Sequence of chain 1.A:
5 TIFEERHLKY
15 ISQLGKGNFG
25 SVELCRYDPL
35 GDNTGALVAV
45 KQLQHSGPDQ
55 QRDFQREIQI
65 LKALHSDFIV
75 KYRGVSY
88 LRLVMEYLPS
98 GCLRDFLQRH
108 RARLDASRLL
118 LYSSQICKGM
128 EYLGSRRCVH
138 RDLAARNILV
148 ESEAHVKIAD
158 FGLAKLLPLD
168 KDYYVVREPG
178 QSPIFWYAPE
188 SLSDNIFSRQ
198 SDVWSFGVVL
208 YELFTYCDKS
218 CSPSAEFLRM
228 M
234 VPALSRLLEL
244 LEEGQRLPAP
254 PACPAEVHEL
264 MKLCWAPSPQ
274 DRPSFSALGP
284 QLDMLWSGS

The protein below binds the small molecule below.
Small molecule (SMILES): NC(=O)Nc1ccccc1

Binding-site contacts:
Ligand atom O1 contacts residue LEU244 of chain 1.A at 4.3 Å.
Ligand atom N2 contacts residue LEU250 of chain 1.A at 4.5 Å.
Ligand atom C6 contacts residue LEU240 of chain 1.A at 4.0 Å (hydrophobic).
Ligand atom C4 contacts residue LEU240 of chain 1.A at 4.3 Å (hydrophobic).
Ligand atom C5 contacts residue LEU240 of chain 1.A at 4.2 Å (hydrophobic).
Ligand atom C4 contacts residue LEU244 of chain 1.A at 3.8 Å (hydrophobic).
Ligand atom C6 contacts residue PRO220 of chain 1.A at 3.5 Å (hydrophobic).
Ligand atom C5 contacts residue MET227 of chain 1.A at 3.7 Å (hydrophobic).
Ligand atom C1 contacts residue ARG249 of chain 1.A at 4.2 Å.
Ligand atom C3 contacts residue PRO220 of chain 1.A at 4.4 Å (hydrophobic).
Ligand atom C3 contacts residue PHE182 of chain 1.A at 4.1 Å (hydrophobic).
Ligand atom C6 contacts residue LEU250 of chain 1.A at 3.8 Å (hydrophobic).
Ligand atom C6 contacts residue PHE224 of chain 1.A at 4.1 Å (hydrophobic).
Ligand atom O1 contacts residue ARG249 of chain 1.A at 3.2 Å.
Ligand atom C7 contacts residue LEU240 of chain 1.A at 4.0 Å (hydrophobic).
Ligand atom C1 contacts residue LEU250 of chain 1.A at 3.8 Å (hydrophobic).
Ligand atom C7 contacts residue PRO220 of chain 1.A at 4.1 Å (hydrophobic).
Ligand atom C3 contacts residue LEU240 of chain 1.A at 4.1 Å (hydrophobic).
Ligand atom C2 contacts residue LEU250 of chain 1.A at 3.5 Å (hydrophobic).
Ligand atom C7 contacts residue PHE224 of chain 1.A at 3.8 Å (hydrophobic).
Ligand atom O1 contacts residue LEU250 of chain 1.A at 2.8 Å (h-bond).
Ligand atom O1 contacts residue TRP268 of chain 1.A at 3.8 Å.
Ligand atom C4 contacts residue ARG249 of chain 1.A at 4.2 Å.
Ligand atom N1 contacts residue LEU250 of chain 1.A at 3.8 Å.
Ligand atom C2 contacts residue LEU244 of chain 1.A at 4.1 Å (hydrophobic).
Ligand atom N1 contacts residue PHE182 of chain 1.A at 4.5 Å.
Ligand atom N1 contacts residue LEU244 of chain 1.A at 3.8 Å.
Ligand atom N2 contacts residue TRP201 of chain 1.A at 3.5 Å.
Ligand atom C7 contacts residue MET227 of chain 1.A at 4.2 Å (hydrophobic).
Ligand atom N2 contacts residue TRP268 of chain 1.A at 3.4 Å.
Ligand atom C1 contacts residue TRP201 of chain 1.A at 4.3 Å (hydrophobic).
Ligand atom C1 contacts residue LEU244 of chain 1.A at 4.0 Å (hydrophobic).
Ligand atom N2 contacts residue VAL205 of chain 1.A at 4.1 Å.
Ligand atom C6 contacts residue PHE182 of chain 1.A at 3.6 Å (hydrophobic).
Ligand atom C1 contacts residue TRP268 of chain 1.A at 4.2 Å (hydrophobic).
Ligand atom C7 contacts residue LEU250 of chain 1.A at 4.0 Å (hydrophobic).
Ligand atom C3 contacts residue LEU250 of chain 1.A at 3.7 Å (hydrophobic).
Ligand atom C4 contacts residue LEU250 of chain 1.A at 3.9 Å (hydrophobic).
Ligand atom C2 contacts residue LEU240 of chain 1.A at 4.2 Å (hydrophobic).
Ligand atom C5 contacts residue LEU250 of chain 1.A at 4.2 Å (hydrophobic).